Sequence of chain 1.A:
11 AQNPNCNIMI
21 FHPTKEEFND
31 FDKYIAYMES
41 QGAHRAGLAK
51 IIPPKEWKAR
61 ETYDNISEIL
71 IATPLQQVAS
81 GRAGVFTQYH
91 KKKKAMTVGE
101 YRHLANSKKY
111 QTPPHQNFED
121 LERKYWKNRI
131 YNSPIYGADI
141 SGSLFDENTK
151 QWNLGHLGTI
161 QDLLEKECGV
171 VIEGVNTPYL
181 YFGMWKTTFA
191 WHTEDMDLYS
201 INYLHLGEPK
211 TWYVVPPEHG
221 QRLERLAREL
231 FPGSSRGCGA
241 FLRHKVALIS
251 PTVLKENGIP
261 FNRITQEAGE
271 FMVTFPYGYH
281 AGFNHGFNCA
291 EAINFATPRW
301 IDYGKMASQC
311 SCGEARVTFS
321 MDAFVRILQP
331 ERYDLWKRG

This protein binds this small molecule.
Small molecule (SMILES): CCOC(=O)Cc1nn[nH]n1

Binding-site contacts:
Ligand atom CAK contacts residue ALA138 of chain 1.A at 4.1 Å (hydrophobic).
Ligand atom CAF contacts residue ASP139 of chain 1.A at 4.3 Å.
Ligand atom CAK contacts residue HIS90 of chain 1.A at 3.4 Å.
Ligand atom CAJ contacts residue TYR136 of chain 1.A at 4.0 Å (hydrophobic).
Ligand atom CAG contacts residue THR188 of chain 1.A at 4.4 Å.
Ligand atom NAC contacts residue PHE189 of chain 1.A at 3.8 Å.
Ligand atom NAB contacts residue PHE189 of chain 1.A at 3.4 Å.
Ligand atom CAF contacts residue TYR181 of chain 1.A at 3.9 Å (hydrophobic).
Ligand atom CAK contacts residue LEU75 of chain 1.A at 3.5 Å (hydrophobic).
Ligand atom NAA contacts residue LYS245 of chain 1.A at 3.8 Å.
Ligand atom NAA contacts residue HIS192 of chain 1.A at 4.3 Å.
Ligand atom CAG contacts residue TYR136 of chain 1.A at 3.6 Å (hydrophobic).
Ligand atom CAE contacts residue TYR136 of chain 1.A at 3.7 Å (hydrophobic).
Ligand atom OAI contacts residue PHE189 of chain 1.A at 3.7 Å.
Ligand atom NAC contacts residue TYR181 of chain 1.A at 4.4 Å.
Ligand atom CAK contacts residue GLN77 of chain 1.A at 3.9 Å.
Ligand atom OAH contacts residue TYR136 of chain 1.A at 3.6 Å.
Ligand atom CAJ contacts residue GLN77 of chain 1.A at 3.7 Å.
Ligand atom CAK contacts residue TYR136 of chain 1.A at 4.1 Å (hydrophobic).
Ligand atom CAJ contacts residue HIS90 of chain 1.A at 3.5 Å.
Ligand atom NAB contacts residue TYR136 of chain 1.A at 3.6 Å.
Ligand atom CAE contacts residue LYS245 of chain 1.A at 3.7 Å.
Ligand atom CAJ contacts residue ALA138 of chain 1.A at 4.4 Å (hydrophobic).
Ligand atom CAF contacts residue TYR136 of chain 1.A at 3.6 Å (hydrophobic).
Ligand atom OAI contacts residue LYS245 of chain 1.A at 3.6 Å.
Ligand atom CAG contacts residue PHE189 of chain 1.A at 4.5 Å (hydrophobic).
Ligand atom OAI contacts residue TYR136 of chain 1.A at 4.2 Å.
Ligand atom NAD contacts residue PHE189 of chain 1.A at 3.6 Å.
Ligand atom OAH contacts residue ALA138 of chain 1.A at 3.5 Å.
Ligand atom OAI contacts residue THR188 of chain 1.A at 3.9 Å.
Ligand atom CAG contacts residue ALA138 of chain 1.A at 4.2 Å (hydrophobic).
Ligand atom CAF contacts residue LYS245 of chain 1.A at 3.9 Å.
Ligand atom NAD contacts residue TYR136 of chain 1.A at 2.7 Å (h-bond).
Ligand atom CAF contacts residue ALA138 of chain 1.A at 3.8 Å (hydrophobic).
Ligand atom NAA contacts residue PHE189 of chain 1.A at 3.5 Å.
Ligand atom CAE contacts residue TYR181 of chain 1.A at 4.0 Å (hydrophobic).
Ligand atom CAG contacts residue LYS245 of chain 1.A at 4.1 Å.
Ligand atom NAD contacts residue TYR181 of chain 1.A at 4.1 Å.
Ligand atom CAE contacts residue PHE189 of chain 1.A at 3.8 Å (hydrophobic).
Ligand atom NAC contacts residue LYS245 of chain 1.A at 2.8 Å (salt-bridge).